Sequence of chain 1.A:
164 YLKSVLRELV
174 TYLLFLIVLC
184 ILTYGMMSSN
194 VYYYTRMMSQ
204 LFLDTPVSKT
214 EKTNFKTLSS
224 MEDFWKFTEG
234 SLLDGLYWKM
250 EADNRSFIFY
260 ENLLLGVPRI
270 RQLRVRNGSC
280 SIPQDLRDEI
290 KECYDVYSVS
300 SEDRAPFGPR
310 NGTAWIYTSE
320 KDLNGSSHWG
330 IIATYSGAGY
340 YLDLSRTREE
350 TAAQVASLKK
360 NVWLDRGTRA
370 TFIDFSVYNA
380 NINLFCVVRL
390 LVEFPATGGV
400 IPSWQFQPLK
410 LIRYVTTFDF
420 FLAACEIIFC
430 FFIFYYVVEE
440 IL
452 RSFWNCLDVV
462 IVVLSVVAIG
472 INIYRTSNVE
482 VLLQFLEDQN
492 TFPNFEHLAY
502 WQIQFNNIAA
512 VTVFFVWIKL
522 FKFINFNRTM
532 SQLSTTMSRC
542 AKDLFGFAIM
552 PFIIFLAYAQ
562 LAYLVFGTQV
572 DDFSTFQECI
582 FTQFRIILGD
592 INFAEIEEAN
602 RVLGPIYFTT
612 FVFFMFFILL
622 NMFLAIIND

A small-molecule ligand and the protein it binds are described below.
Small molecule (SMILES): CC(=O)N[C@@H]1[C@@H](O)[C@H](O)[C@@H](CO)O[C@H]1O

Binding-site contacts:
Ligand atom C4 contacts residue ASN276 of chain 1.A at 4.2 Å.
Ligand atom C2 contacts residue ASN276 of chain 1.A at 2.5 Å.
Ligand atom C8 contacts residue GLU291 of chain 1.A at 3.2 Å.
Ligand atom C7 contacts residue ASN276 of chain 1.A at 3.0 Å.
Ligand atom C8 contacts residue ASN276 of chain 1.A at 4.2 Å.
Ligand atom C8 contacts residue TYR293 of chain 1.A at 3.7 Å (hydrophobic).
Ligand atom C1 contacts residue GLU291 of chain 1.A at 3.1 Å.
Ligand atom C3 contacts residue GLU291 of chain 1.A at 4.3 Å.
Ligand atom C3 contacts residue ASN276 of chain 1.A at 3.8 Å.
Ligand atom O5 contacts residue ASN276 of chain 1.A at 2.3 Å (h-bond).
Ligand atom C7 contacts residue GLU291 of chain 1.A at 3.0 Å.
Ligand atom C5 contacts residue ASN276 of chain 1.A at 3.6 Å.
Ligand atom C3 contacts residue LYS290 of chain 1.A at 4.4 Å.
Ligand atom N2 contacts residue GLU291 of chain 1.A at 2.7 Å (salt-bridge).
Ligand atom O7 contacts residue ASN276 of chain 1.A at 2.7 Å (h-bond).
Ligand atom C7 contacts residue TYR293 of chain 1.A at 4.3 Å (hydrophobic).
Ligand atom C1 contacts residue ASN276 of chain 1.A at 1.4 Å.
Ligand atom C5 contacts residue GLU291 of chain 1.A at 4.4 Å.
Ligand atom O5 contacts residue GLU291 of chain 1.A at 4.3 Å.
Ligand atom C5 contacts residue LYS290 of chain 1.A at 3.7 Å.
Ligand atom C2 contacts residue GLU291 of chain 1.A at 3.4 Å.
Ligand atom O4 contacts residue LYS290 of chain 1.A at 3.7 Å.
Ligand atom O7 contacts residue GLU291 of chain 1.A at 3.7 Å.
Ligand atom C4 contacts residue LYS290 of chain 1.A at 4.2 Å.
Ligand atom N2 contacts residue ASN276 of chain 1.A at 2.9 Å (h-bond).
Ligand atom C6 contacts residue LYS290 of chain 1.A at 4.4 Å.